A small-molecule ligand and the protein it binds are described below.
Small molecule (SMILES): CC(=O)OC[C@]12CC[C@H]3[C@@H](C[C@H]4O[C@]45CCCC(=O)[C@]35C)[C@]1(O)CC[C@@]2(O)[C@@](C)(O)[C@@H]1CC(C)=C(C)C(=O)O1

Sequence of chain 1.E:
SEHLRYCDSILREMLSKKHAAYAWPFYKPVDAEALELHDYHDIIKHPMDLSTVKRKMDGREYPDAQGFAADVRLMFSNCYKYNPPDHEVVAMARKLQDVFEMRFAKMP

Binding-site contacts:
Ligand atom C24 contacts residue TRP28 of chain 1.E at 4.2 Å (hydrophobic).
Ligand atom O1 contacts residue CYS83 of chain 1.E at 3.7 Å.
Ligand atom C3 contacts residue ASN87 of chain 1.E at 3.5 Å.
Ligand atom C contacts residue TYR86 of chain 1.E at 3.8 Å (hydrophobic).
Ligand atom C5 contacts residue VAL34 of chain 1.E at 3.4 Å (hydrophobic).
Ligand atom C25 contacts residue LEU39 of chain 1.E at 4.0 Å (hydrophobic).
Ligand atom O5 contacts residue LEU39 of chain 1.E at 3.4 Å.
Ligand atom C21 contacts residue VAL93 of chain 1.E at 4.1 Å (hydrophobic).
Ligand atom C25 contacts residue TRP28 of chain 1.E at 3.6 Å (hydrophobic).
Ligand atom C28 contacts residue GLU92 of chain 1.E at 4.0 Å.
Ligand atom C4 contacts residue VAL34 of chain 1.E at 3.7 Å (hydrophobic).
Ligand atom O contacts residue ASN87 of chain 1.E at 3.1 Å (h-bond).
Ligand atom C29 contacts residue MET96 of chain 1.E at 4.3 Å (hydrophobic).
Ligand atom C5 contacts residue PRO29 of chain 1.E at 3.9 Å (hydrophobic).
Ligand atom C3 contacts residue CYS83 of chain 1.E at 4.4 Å (hydrophobic).
Ligand atom C7 contacts residue VAL34 of chain 1.E at 3.6 Å (hydrophobic).
Ligand atom O6 contacts residue TRP28 of chain 1.E at 3.9 Å.
Ligand atom C2 contacts residue ASN87 of chain 1.E at 4.0 Å.
Ligand atom C20 contacts residue VAL93 of chain 1.E at 4.1 Å (hydrophobic).
Ligand atom O4 contacts residue HIS91 of chain 1.E at 4.0 Å.
Ligand atom C6 contacts residue VAL34 of chain 1.E at 3.8 Å (hydrophobic).
Ligand atom C contacts residue ASN87 of chain 1.E at 2.9 Å.
Ligand atom O8 contacts residue MET96 of chain 1.E at 3.4 Å (h-bond).
Ligand atom C24 contacts residue LEU39 of chain 1.E at 3.7 Å (hydrophobic).
Ligand atom O2 contacts residue VAL93 of chain 1.E at 3.5 Å.
Ligand atom O3 contacts residue LEU41 of chain 1.E at 3.8 Å.
Ligand atom C18 contacts residue TRP28 of chain 1.E at 4.0 Å (hydrophobic).
Ligand atom O3 contacts residue LEU39 of chain 1.E at 4.1 Å.
Ligand atom O8 contacts residue VAL93 of chain 1.E at 4.3 Å.
Ligand atom C7 contacts residue PRO29 of chain 1.E at 3.3 Å (hydrophobic).
Ligand atom C10 contacts residue LEU41 of chain 1.E at 4.0 Å (hydrophobic).
Ligand atom C5 contacts residue PHE30 of chain 1.E at 4.0 Å (hydrophobic).
Ligand atom O6 contacts residue LEU39 of chain 1.E at 4.2 Å.
Ligand atom O1 contacts residue ASN87 of chain 1.E at 2.8 Å (h-bond).
Ligand atom C contacts residue LEU41 of chain 1.E at 4.3 Å (hydrophobic).
Ligand atom C28 contacts residue MET96 of chain 1.E at 4.3 Å (hydrophobic).
Ligand atom C1 contacts residue ASN87 of chain 1.E at 3.5 Å.
Ligand atom O contacts residue VAL93 of chain 1.E at 4.1 Å.
Ligand atom O2 contacts residue ASN87 of chain 1.E at 3.0 Å (h-bond).
Ligand atom O2 contacts residue HIS91 of chain 1.E at 4.4 Å.